The small molecule below binds the protein below.
Small molecule (SMILES): CC(=O)N[C@@H]1[C@@H](O)[C@H](O)[C@@H](CO)O[C@H]1O

Binding-site contacts:
Ligand atom C5 contacts residue ASN288 of chain 1.A at 3.6 Å.
Ligand atom O5 contacts residue SER263 of chain 1.A at 3.9 Å.
Ligand atom C7 contacts residue GLY287 of chain 1.A at 3.9 Å.
Ligand atom O7 contacts residue GLY287 of chain 1.A at 4.1 Å.
Ligand atom C3 contacts residue SER263 of chain 1.A at 4.5 Å.
Ligand atom N2 contacts residue GLY287 of chain 1.A at 4.4 Å.
Ligand atom N2 contacts residue ASN288 of chain 1.A at 3.1 Å (h-bond).
Ligand atom C4 contacts residue SER263 of chain 1.A at 4.2 Å.
Ligand atom O7 contacts residue ASN288 of chain 1.A at 3.6 Å (h-bond).
Ligand atom C4 contacts residue ASN288 of chain 1.A at 4.0 Å.
Ligand atom O6 contacts residue ARG264 of chain 1.A at 3.5 Å.
Ligand atom C7 contacts residue ASN288 of chain 1.A at 3.6 Å.
Ligand atom C2 contacts residue SER263 of chain 1.A at 3.6 Å.
Ligand atom C1 contacts residue ASN288 of chain 1.A at 1.4 Å.
Ligand atom C8 contacts residue GLY287 of chain 1.A at 3.8 Å.
Ligand atom N2 contacts residue SER263 of chain 1.A at 4.4 Å.
Ligand atom C3 contacts residue ASN288 of chain 1.A at 3.7 Å.
Ligand atom C6 contacts residue ARG264 of chain 1.A at 3.9 Å.
Ligand atom C1 contacts residue SER263 of chain 1.A at 3.8 Å.
Ligand atom O5 contacts residue ASN288 of chain 1.A at 2.3 Å (h-bond).
Ligand atom C2 contacts residue ASN288 of chain 1.A at 2.4 Å.

Sequence of chain 1.A:
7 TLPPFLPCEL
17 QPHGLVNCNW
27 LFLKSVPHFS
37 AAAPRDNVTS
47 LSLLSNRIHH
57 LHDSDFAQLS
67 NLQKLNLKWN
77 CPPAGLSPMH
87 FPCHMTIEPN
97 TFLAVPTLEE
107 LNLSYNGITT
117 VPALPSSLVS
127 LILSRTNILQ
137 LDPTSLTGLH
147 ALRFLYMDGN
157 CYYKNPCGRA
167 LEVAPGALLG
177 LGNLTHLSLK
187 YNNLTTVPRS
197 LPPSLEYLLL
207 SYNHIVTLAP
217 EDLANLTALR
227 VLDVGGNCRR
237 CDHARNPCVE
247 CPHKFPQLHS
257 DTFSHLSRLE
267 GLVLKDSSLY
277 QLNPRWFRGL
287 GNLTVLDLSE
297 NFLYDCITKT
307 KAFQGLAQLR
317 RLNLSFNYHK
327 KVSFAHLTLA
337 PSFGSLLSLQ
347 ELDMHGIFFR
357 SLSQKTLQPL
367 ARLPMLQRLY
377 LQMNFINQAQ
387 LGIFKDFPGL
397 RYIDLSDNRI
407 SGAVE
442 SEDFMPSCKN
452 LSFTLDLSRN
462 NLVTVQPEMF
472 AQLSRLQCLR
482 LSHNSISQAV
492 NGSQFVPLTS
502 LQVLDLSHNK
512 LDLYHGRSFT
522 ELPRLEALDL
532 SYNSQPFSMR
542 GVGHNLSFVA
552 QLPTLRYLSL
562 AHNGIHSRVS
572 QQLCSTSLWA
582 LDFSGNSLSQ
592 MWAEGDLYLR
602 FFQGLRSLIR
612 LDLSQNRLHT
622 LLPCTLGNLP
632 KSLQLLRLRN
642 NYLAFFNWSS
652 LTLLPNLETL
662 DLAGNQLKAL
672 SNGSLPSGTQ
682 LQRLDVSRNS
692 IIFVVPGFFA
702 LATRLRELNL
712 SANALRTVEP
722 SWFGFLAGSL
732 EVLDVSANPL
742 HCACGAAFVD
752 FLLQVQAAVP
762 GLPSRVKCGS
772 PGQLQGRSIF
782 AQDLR